Binding-site contacts:
Ligand atom C17 contacts residue TRP79 of chain 1.A at 3.6 Å (hydrophobic).
Ligand atom C05 contacts residue SER27 of chain 1.A at 3.7 Å.
Ligand atom C14 contacts residue ALA47 of chain 1.A at 3.5 Å (hydrophobic).
Ligand atom C20 contacts residue ALA86 of chain 1.A at 3.7 Å (hydrophobic).
Ligand atom N13 contacts residue ALA121 of chain 1.A at 2.8 Å (h-bond).
Ligand atom S04 contacts residue TRP79 of chain 1.A at 3.6 Å.
Ligand atom C17 contacts residue LYS49 of chain 1.A at 3.6 Å.
Ligand atom N09 contacts residue SER88 of chain 1.A at 3.1 Å (h-bond).
Ligand atom C05 contacts residue ASN23 of chain 1.A at 3.8 Å.
Ligand atom C05 contacts residue ASP128 of chain 1.A at 3.7 Å.
Ligand atom C15 contacts residue LEU110 of chain 1.A at 3.8 Å (hydrophobic).
Ligand atom O03 contacts residue ASP128 of chain 1.A at 3.8 Å.
Ligand atom C14 contacts residue SER45 of chain 1.A at 3.5 Å.
Ligand atom O07 contacts residue LYS49 of chain 1.A at 2.9 Å (salt-bridge).
Ligand atom N06 contacts residue SER45 of chain 1.A at 3.0 Å (h-bond).
Ligand atom C25 contacts residue ALA112 of chain 1.A at 3.4 Å (hydrophobic).
Ligand atom C15 contacts residue TRP79 of chain 1.A at 3.7 Å (hydrophobic).
Ligand atom C05 contacts residue LEU25 of chain 1.A at 3.6 Å (hydrophobic).
Ligand atom O07 contacts residue GLY48 of chain 1.A at 3.6 Å.
Ligand atom S04 contacts residue TRP92 of chain 1.A at 3.7 Å.
Ligand atom C20 contacts residue SER88 of chain 1.A at 3.6 Å.
Ligand atom N13 contacts residue SER122 of chain 1.A at 3.8 Å.
Ligand atom C10 contacts residue TRP108 of chain 1.A at 3.8 Å (hydrophobic).
Ligand atom C28 contacts residue ALA112 of chain 1.A at 3.6 Å (hydrophobic).
Ligand atom O03 contacts residue ASN23 of chain 1.A at 3.0 Å (h-bond).
Ligand atom N02 contacts residue ASP128 of chain 1.A at 2.8 Å (salt-bridge).
Ligand atom S04 contacts residue THR90 of chain 1.A at 3.4 Å (h-bond).
Ligand atom O03 contacts residue TYR43 of chain 1.A at 2.7 Å (h-bond).
Ligand atom C16 contacts residue TRP79 of chain 1.A at 3.7 Å (hydrophobic).
Ligand atom C27 contacts residue ALA121 of chain 1.A at 3.3 Å (hydrophobic).
Ligand atom N02 contacts residue LEU25 of chain 1.A at 3.7 Å.
Ligand atom C08 contacts residue TRP120 of chain 3.A at 3.8 Å (hydrophobic).
Ligand atom C01 contacts residue TRP120 of chain 3.A at 3.6 Å (hydrophobic).
Ligand atom C23 contacts residue LYS49 of chain 1.A at 3.6 Å.
Ligand atom C05 contacts residue SER45 of chain 1.A at 3.8 Å.
Ligand atom C05 contacts residue TYR43 of chain 1.A at 3.6 Å (hydrophobic).
Ligand atom C12 contacts residue TRP108 of chain 1.A at 3.3 Å (hydrophobic).
Ligand atom C24 contacts residue ALA112 of chain 1.A at 3.7 Å (hydrophobic).
Ligand atom O07 contacts residue TRP120 of chain 3.A at 3.8 Å.
Ligand atom O03 contacts residue SER27 of chain 1.A at 2.7 Å (h-bond).

The protein below binds the small molecule below.
Small molecule (SMILES): O=C(CCCC[C@@H]1SC[C@@H]2NC(=O)N[C@@H]21)NC1CCN(c2ccncc2)CC1

Sequence of chain 3.A:
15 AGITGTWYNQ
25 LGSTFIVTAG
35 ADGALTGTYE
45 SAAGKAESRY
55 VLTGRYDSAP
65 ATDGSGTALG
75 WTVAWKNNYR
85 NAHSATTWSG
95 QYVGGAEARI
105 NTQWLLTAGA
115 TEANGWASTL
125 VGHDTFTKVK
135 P

Sequence of chain 1.A:
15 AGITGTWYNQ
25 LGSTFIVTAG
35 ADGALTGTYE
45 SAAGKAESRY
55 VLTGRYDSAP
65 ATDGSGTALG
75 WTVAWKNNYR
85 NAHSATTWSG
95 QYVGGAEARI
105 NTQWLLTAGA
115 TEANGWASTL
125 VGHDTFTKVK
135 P